Sequence of chain 1.A:
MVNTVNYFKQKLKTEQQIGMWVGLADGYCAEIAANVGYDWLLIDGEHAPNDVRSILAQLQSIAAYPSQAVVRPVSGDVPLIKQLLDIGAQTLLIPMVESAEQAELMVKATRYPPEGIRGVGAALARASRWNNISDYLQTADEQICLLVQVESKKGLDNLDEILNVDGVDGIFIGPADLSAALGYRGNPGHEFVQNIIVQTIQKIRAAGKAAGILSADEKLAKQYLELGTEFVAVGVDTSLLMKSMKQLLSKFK

Binding-site contacts:
Ligand atom O4 contacts residue LEU214 of chain 1.C at 4.3 Å.
Ligand atom O1' contacts residue HIS47 of chain 1.C at 3.8 Å.
Ligand atom C6 contacts residue PYR1 of chain 1.K at 4.3 Å.
Ligand atom C2 contacts residue PYR1 of chain 1.K at 4.3 Å.
Ligand atom O1' contacts residue TRP21 of chain 1.C at 4.3 Å.
Ligand atom C1' contacts residue GLY121 of chain 1.A at 3.7 Å.
Ligand atom C1 contacts residue PYR1 of chain 1.K at 4.1 Å.
Ligand atom O1' contacts residue PYR1 of chain 1.K at 3.0 Å (h-bond).
Ligand atom O1' contacts residue VAL120 of chain 1.A at 4.4 Å.
Ligand atom C1 contacts residue LEU124 of chain 1.A at 3.8 Å (hydrophobic).
Ligand atom O4 contacts residue VAL236 of chain 1.C at 3.9 Å.
Ligand atom C4 contacts residue LEU214 of chain 1.C at 4.0 Å (hydrophobic).
Ligand atom C1 contacts residue ARG72 of chain 1.C at 4.5 Å.
Ligand atom O1' contacts residue LEU124 of chain 1.A at 4.3 Å.
Ligand atom O4 contacts residue ALA123 of chain 1.A at 3.0 Å.
Ligand atom C6 contacts residue LEU214 of chain 1.C at 3.7 Å (hydrophobic).
Ligand atom C1' contacts residue LEU124 of chain 1.A at 4.1 Å (hydrophobic).
Ligand atom C2 contacts residue ALA176 of chain 1.C at 3.9 Å (hydrophobic).
Ligand atom C4 contacts residue VAL236 of chain 1.C at 4.3 Å (hydrophobic).
Ligand atom C2 contacts residue VAL120 of chain 1.A at 3.9 Å (hydrophobic).
Ligand atom C1 contacts residue GLY121 of chain 1.A at 3.9 Å.
Ligand atom C5 contacts residue LEU214 of chain 1.C at 3.3 Å (hydrophobic).
Ligand atom C5 contacts residue VAL236 of chain 1.C at 3.8 Å (hydrophobic).
Ligand atom O1' contacts residue ASP44 of chain 1.C at 4.5 Å.
Ligand atom C1' contacts residue VAL120 of chain 1.A at 3.6 Å (hydrophobic).
Ligand atom C1' contacts residue ARG72 of chain 1.C at 3.4 Å.
Ligand atom C3 contacts residue ALA176 of chain 1.C at 4.3 Å (hydrophobic).
Ligand atom C6 contacts residue LEU124 of chain 1.A at 3.2 Å (hydrophobic).
Ligand atom C4 contacts residue ALA123 of chain 1.A at 3.5 Å (hydrophobic).
Ligand atom O1' contacts residue ZN1 of chain 1.M at 4.1 Å.
Ligand atom C5 contacts residue LEU124 of chain 1.A at 3.7 Å (hydrophobic).
Ligand atom C2 contacts residue GLY121 of chain 1.A at 3.6 Å.
Ligand atom C3 contacts residue ALA123 of chain 1.A at 3.8 Å (hydrophobic).
Ligand atom C1' contacts residue HIS47 of chain 1.C at 3.8 Å.
Ligand atom C6 contacts residue TRP21 of chain 1.C at 4.1 Å (hydrophobic).
Ligand atom C5 contacts residue ALA123 of chain 1.A at 4.3 Å (hydrophobic).
Ligand atom O1' contacts residue ARG72 of chain 1.C at 2.4 Å (salt-bridge).
Ligand atom C1' contacts residue PYR1 of chain 1.K at 3.6 Å.
Ligand atom C1' contacts residue ZN1 of chain 1.M at 4.4 Å.
Ligand atom C1 contacts residue VAL120 of chain 1.A at 4.3 Å (hydrophobic).

This small molecule binds to this protein.
Small molecule (SMILES): O=Cc1ccc(O)cc1

Sequence of chain 1.C:
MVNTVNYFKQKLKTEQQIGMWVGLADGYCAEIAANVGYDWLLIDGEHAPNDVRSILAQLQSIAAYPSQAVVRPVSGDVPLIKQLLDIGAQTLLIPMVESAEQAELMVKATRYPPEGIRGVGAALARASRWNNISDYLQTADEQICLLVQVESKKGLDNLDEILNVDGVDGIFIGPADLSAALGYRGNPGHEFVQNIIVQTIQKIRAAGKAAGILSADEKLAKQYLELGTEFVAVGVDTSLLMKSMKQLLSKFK